Sequence of chain 1.C:
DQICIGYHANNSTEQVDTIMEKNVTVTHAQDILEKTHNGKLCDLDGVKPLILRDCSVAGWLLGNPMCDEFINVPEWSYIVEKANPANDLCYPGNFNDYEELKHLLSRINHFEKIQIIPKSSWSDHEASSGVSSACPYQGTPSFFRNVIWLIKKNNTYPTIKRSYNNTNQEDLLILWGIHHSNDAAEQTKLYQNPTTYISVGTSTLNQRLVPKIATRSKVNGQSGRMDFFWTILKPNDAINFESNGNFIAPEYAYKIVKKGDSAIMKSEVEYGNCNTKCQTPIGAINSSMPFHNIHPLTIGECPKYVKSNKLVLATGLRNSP

Binding-site contacts:
Ligand atom C1 contacts residue ASN154 of chain 1.C at 1.4 Å.
Ligand atom C7 contacts residue ASN154 of chain 1.C at 3.5 Å.
Ligand atom N2 contacts residue ASN154 of chain 1.C at 2.9 Å (h-bond).
Ligand atom C5 contacts residue ASN154 of chain 1.C at 3.6 Å.
Ligand atom C3 contacts residue ASN154 of chain 1.C at 3.8 Å.
Ligand atom O7 contacts residue ASN154 of chain 1.C at 3.7 Å.
Ligand atom O5 contacts residue ASN154 of chain 1.C at 2.3 Å (h-bond).
Ligand atom C4 contacts residue ASN154 of chain 1.C at 4.2 Å.
Ligand atom C2 contacts residue ASN154 of chain 1.C at 2.4 Å.

A small-molecule ligand and the protein it binds are described below.
Small molecule (SMILES): CC(=O)N[C@H]1[C@H](O[C@H]2[C@H](O)[C@@H](NC(C)=O)CO[C@@H]2CO)O[C@H](CO)[C@@H](O)[C@@H]1O